This protein binds this small molecule.
Small molecule (SMILES): N[C@H]1CCON1

Binding-site contacts:
Ligand atom N01 contacts residue SER285 of chain 2.B at 3.6 Å.
Ligand atom C03 contacts residue LEU288 of chain 2.B at 3.1 Å (hydrophobic).
Ligand atom N06 contacts residue THR289 of chain 2.B at 4.2 Å.
Ligand atom C04 contacts residue THR289 of chain 2.B at 4.0 Å.
Ligand atom C04 contacts residue ARG203 of chain 2.B at 3.9 Å.
Ligand atom N06 contacts residue ARG203 of chain 2.B at 3.4 Å (salt-bridge).
Ligand atom O05 contacts residue ARG203 of chain 2.B at 3.4 Å.
Ligand atom N01 contacts residue ARG203 of chain 2.B at 3.2 Å (salt-bridge).
Ligand atom C02 contacts residue ARG287 of chain 2.B at 3.4 Å.
Ligand atom N01 contacts residue PRO284 of chain 2.B at 3.4 Å (h-bond).
Ligand atom C02 contacts residue THR289 of chain 2.B at 3.8 Å.
Ligand atom C03 contacts residue ARG287 of chain 2.B at 3.6 Å.
Ligand atom C03 contacts residue THR289 of chain 2.B at 3.8 Å.
Ligand atom C03 contacts residue ARG203 of chain 2.B at 3.8 Å.
Ligand atom C02 contacts residue ARG203 of chain 2.B at 3.9 Å.
Ligand atom C04 contacts residue ILE206 of chain 2.B at 3.9 Å (hydrophobic).
Ligand atom C04 contacts residue LYS202 of chain 2.B at 3.9 Å.
Ligand atom O05 contacts residue ASP199 of chain 2.B at 4.0 Å.
Ligand atom C04 contacts residue LEU288 of chain 2.B at 4.0 Å (hydrophobic).
Ligand atom N01 contacts residue ARG287 of chain 2.B at 3.0 Å (salt-bridge).
Ligand atom C03 contacts residue ILE206 of chain 2.B at 3.9 Å (hydrophobic).
Ligand atom O05 contacts residue LYS202 of chain 2.B at 3.8 Å.
Ligand atom C02 contacts residue LEU288 of chain 2.B at 4.1 Å (hydrophobic).

Sequence of chain 2.B:
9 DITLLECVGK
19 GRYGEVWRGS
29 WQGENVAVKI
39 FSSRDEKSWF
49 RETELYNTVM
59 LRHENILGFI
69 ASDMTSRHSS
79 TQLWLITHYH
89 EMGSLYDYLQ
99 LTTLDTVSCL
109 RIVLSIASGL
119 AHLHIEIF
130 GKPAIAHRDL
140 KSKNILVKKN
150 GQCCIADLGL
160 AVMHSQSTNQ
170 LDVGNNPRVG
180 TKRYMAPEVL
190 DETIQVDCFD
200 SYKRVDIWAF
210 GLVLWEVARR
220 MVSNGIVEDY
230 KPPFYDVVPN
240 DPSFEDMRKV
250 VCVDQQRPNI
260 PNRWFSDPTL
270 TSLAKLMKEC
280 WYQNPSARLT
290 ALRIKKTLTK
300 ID